Sequence of chain 1.C:
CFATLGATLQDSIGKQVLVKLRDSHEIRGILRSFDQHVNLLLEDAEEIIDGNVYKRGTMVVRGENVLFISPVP

A protein and the small-molecule ligand that binds it are described below.
Small molecule (SMILES): O=c1ccn([C@@H]2O[C@H](CO)[C@@H](O)[C@H]2O)c(=O)[nH]1

Sequence of chain 1.B:
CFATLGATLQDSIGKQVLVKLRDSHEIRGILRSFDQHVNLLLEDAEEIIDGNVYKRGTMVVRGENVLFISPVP

Sequence of chain 2.F:
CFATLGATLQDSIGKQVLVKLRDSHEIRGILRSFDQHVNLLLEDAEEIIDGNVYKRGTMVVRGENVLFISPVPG

Binding-site contacts:
Ligand atom O3' contacts residue GLN17 of chain 1.B at 3.9 Å.
Ligand atom C1' contacts residue URI1 of chain 2.V at 3.4 Å.
Ligand atom O5' contacts residue ALA10 of chain 2.F at 3.9 Å.
Ligand atom O3' contacts residue URI1 of chain 2.V at 3.7 Å.
Ligand atom O2 contacts residue URI1 of chain 2.V at 2.5 Å (h-bond).
Ligand atom C2' contacts residue URI1 of chain 2.V at 3.8 Å.
Ligand atom O4' contacts residue GLN43 of chain 1.B at 3.2 Å.
Ligand atom C5' contacts residue ASP42 of chain 1.B at 3.5 Å.
Ligand atom C4 contacts residue VAL45 of chain 1.B at 4.1 Å (hydrophobic).
Ligand atom C5 contacts residue LEU16 of chain 1.B at 3.5 Å (hydrophobic).
Ligand atom O5' contacts residue PHE41 of chain 1.B at 3.6 Å.
Ligand atom C3' contacts residue GLY13 of chain 1.B at 4.0 Å.
Ligand atom C4' contacts residue URI1 of chain 2.V at 3.6 Å.
Ligand atom C2 contacts residue GLN43 of chain 1.B at 3.9 Å.
Ligand atom O4 contacts residue VAL67 of chain 1.C at 4.1 Å.
Ligand atom O3' contacts residue GLY13 of chain 2.F at 4.1 Å.
Ligand atom O5' contacts residue PHE9 of chain 2.F at 4.2 Å.
Ligand atom C6 contacts residue LEU16 of chain 1.B at 3.8 Å (hydrophobic).
Ligand atom C5 contacts residue GLY13 of chain 1.B at 4.2 Å.
Ligand atom O2 contacts residue GLN43 of chain 2.F at 3.1 Å (h-bond).
Ligand atom C5' contacts residue GLN43 of chain 1.B at 3.3 Å.
Ligand atom O4 contacts residue ASN46 of chain 1.C at 4.1 Å.
Ligand atom N3 contacts residue GLN43 of chain 1.B at 4.1 Å.
Ligand atom C2 contacts residue URI1 of chain 2.V at 3.5 Å.
Ligand atom C2 contacts residue GLN43 of chain 2.F at 4.2 Å.
Ligand atom C2' contacts residue GLY13 of chain 1.B at 3.1 Å.
Ligand atom C5' contacts residue PHE41 of chain 1.B at 3.6 Å (hydrophobic).
Ligand atom O4' contacts residue URI1 of chain 2.V at 3.3 Å.
Ligand atom O4 contacts residue LEU12 of chain 1.B at 3.9 Å.
Ligand atom C5 contacts residue LEU12 of chain 1.B at 4.2 Å (hydrophobic).
Ligand atom O4 contacts residue VAL45 of chain 1.B at 3.8 Å.
Ligand atom C1' contacts residue GLY13 of chain 1.B at 4.1 Å.
Ligand atom C6 contacts residue GLY13 of chain 1.B at 3.5 Å.
Ligand atom O2' contacts residue URI1 of chain 2.V at 2.7 Å (h-bond).
Ligand atom N1 contacts residue GLY13 of chain 1.B at 4.0 Å.
Ligand atom C4' contacts residue GLN43 of chain 1.B at 3.8 Å.
Ligand atom C3' contacts residue URI1 of chain 2.V at 4.0 Å.
Ligand atom N1 contacts residue URI1 of chain 2.V at 4.0 Å.
Ligand atom O2' contacts residue GLY13 of chain 1.B at 3.4 Å.
Ligand atom O2 contacts residue GLN43 of chain 1.B at 4.1 Å.